This protein binds this small molecule.
Small molecule (SMILES): CC(C)CCC[C@@H](C)[C@H]1CC[C@H]2[C@@H]3CC=C4C[C@@H](OC(=O)CCC(=O)O)CC[C@]4(C)[C@H]3CC[C@]12C

Binding-site contacts:
Ligand atom CAQ contacts residue VAL290 of chain 1.E at 3.8 Å (hydrophobic).
Ligand atom CAC contacts residue VAL229 of chain 1.A at 4.4 Å (hydrophobic).
Ligand atom CAD contacts residue TYR233 of chain 1.A at 3.6 Å (hydrophobic).
Ligand atom CAE contacts residue LEU230 of chain 1.A at 4.5 Å (hydrophobic).
Ligand atom CAV contacts residue TYR233 of chain 1.A at 3.8 Å (hydrophobic).
Ligand atom CAZ contacts residue TYR233 of chain 1.A at 4.5 Å (hydrophobic).
Ligand atom CAR contacts residue LEU500 of chain 1.A at 4.1 Å (hydrophobic).
Ligand atom CAA contacts residue PHE226 of chain 1.A at 3.7 Å (hydrophobic).
Ligand atom CAR contacts residue TRP501 of chain 1.A at 4.4 Å (hydrophobic).
Ligand atom CAD contacts residue LEU500 of chain 1.A at 3.9 Å (hydrophobic).
Ligand atom CAP contacts residue VAL290 of chain 1.E at 4.4 Å (hydrophobic).
Ligand atom CAO contacts residue PHE226 of chain 1.A at 4.1 Å (hydrophobic).
Ligand atom CAT contacts residue LEU500 of chain 1.A at 4.0 Å (hydrophobic).
Ligand atom CAJ contacts residue PHE226 of chain 1.A at 4.2 Å (hydrophobic).

Sequence of chain 1.E:
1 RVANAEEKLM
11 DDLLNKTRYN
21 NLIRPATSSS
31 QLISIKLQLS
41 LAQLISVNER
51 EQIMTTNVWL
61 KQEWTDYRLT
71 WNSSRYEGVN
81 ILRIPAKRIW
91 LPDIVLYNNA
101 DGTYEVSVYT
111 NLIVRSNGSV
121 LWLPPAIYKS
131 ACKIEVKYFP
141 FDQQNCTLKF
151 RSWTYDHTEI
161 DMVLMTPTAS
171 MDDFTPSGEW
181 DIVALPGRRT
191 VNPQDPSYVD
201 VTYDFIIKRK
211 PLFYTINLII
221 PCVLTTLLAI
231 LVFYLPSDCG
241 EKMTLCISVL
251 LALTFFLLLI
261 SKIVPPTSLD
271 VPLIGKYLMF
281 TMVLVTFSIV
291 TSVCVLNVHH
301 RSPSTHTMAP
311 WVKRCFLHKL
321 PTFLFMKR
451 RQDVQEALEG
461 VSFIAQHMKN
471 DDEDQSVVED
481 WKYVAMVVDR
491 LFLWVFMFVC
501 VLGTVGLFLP

Sequence of chain 1.A:
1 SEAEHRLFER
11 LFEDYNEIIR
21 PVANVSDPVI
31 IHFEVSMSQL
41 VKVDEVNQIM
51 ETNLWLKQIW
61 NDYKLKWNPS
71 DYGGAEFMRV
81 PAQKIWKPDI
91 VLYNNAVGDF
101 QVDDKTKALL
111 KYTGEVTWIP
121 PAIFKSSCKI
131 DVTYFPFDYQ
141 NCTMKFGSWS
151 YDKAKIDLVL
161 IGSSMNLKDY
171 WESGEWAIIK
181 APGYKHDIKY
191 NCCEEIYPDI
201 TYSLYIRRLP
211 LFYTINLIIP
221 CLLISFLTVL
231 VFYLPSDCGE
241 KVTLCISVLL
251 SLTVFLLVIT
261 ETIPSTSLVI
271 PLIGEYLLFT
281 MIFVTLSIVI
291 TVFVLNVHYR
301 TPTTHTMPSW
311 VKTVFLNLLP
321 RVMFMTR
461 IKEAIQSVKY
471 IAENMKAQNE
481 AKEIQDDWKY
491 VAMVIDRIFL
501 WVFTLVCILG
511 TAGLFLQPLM